This small molecule binds to this protein.
Small molecule (SMILES): CCCCCCO[C@@H]1O[C@H](CO)[C@H](O)[C@H](O)[C@H]1O[C@@H]1O[C@@H](C)[C@@H](O)[C@@H](O)[C@@H]1O

Binding-site contacts:
Ligand atom C1 contacts residue HIS165 of chain 2.A at 3.8 Å.
Ligand atom C5 contacts residue HIS165 of chain 2.A at 3.9 Å.
Ligand atom C1 contacts residue UDP1 of chain 2.D at 3.8 Å.
Ligand atom C6 contacts residue PRO166 of chain 2.A at 3.8 Å (hydrophobic).
Ligand atom O3 contacts residue UDP1 of chain 2.D at 2.8 Å (h-bond).
Ligand atom C1' contacts residue SER167 of chain 2.A at 3.4 Å.
Ligand atom O6 contacts residue THR177 of chain 2.A at 2.8 Å (h-bond).
Ligand atom C2' contacts residue SER167 of chain 2.A at 3.6 Å.
Ligand atom O5 contacts residue PHE168 of chain 2.A at 3.9 Å.
Ligand atom O4 contacts residue GLU235 of chain 2.A at 2.6 Å (salt-bridge).
Ligand atom O3 contacts residue ASP258 of chain 2.A at 3.9 Å.
Ligand atom C6 contacts residue TYR196 of chain 2.A at 3.7 Å (hydrophobic).
Ligand atom C2 contacts residue MET198 of chain 2.A at 3.9 Å (hydrophobic).
Ligand atom C4 contacts residue ASP258 of chain 2.A at 3.3 Å.
Ligand atom C2 contacts residue UDP1 of chain 2.D at 3.3 Å.
Ligand atom C1 contacts residue MET198 of chain 2.A at 3.6 Å (hydrophobic).
Ligand atom O2 contacts residue UDP1 of chain 2.D at 2.6 Å (h-bond).
Ligand atom C4 contacts residue TRP232 of chain 2.A at 3.6 Å (hydrophobic).
Ligand atom O5 contacts residue HIS165 of chain 2.A at 3.1 Å.
Ligand atom O6 contacts residue TRP232 of chain 2.A at 3.4 Å (h-bond).
Ligand atom O4 contacts residue HIS165 of chain 2.A at 2.8 Å.
Ligand atom C6 contacts residue GLU235 of chain 2.A at 3.5 Å.
Ligand atom C4 contacts residue GLU235 of chain 2.A at 3.4 Å.
Ligand atom C2 contacts residue HIS165 of chain 2.A at 3.8 Å.
Ligand atom C3 contacts residue TRP232 of chain 2.A at 3.9 Å (hydrophobic).
Ligand atom C4 contacts residue HIS165 of chain 2.A at 3.8 Å.
Ligand atom O1 contacts residue SER167 of chain 2.A at 3.7 Å.
Ligand atom O4 contacts residue ALA275 of chain 2.A at 4.0 Å.
Ligand atom O4 contacts residue MET198 of chain 2.A at 4.0 Å.
Ligand atom O1 contacts residue HIS165 of chain 2.A at 3.5 Å (h-bond).
Ligand atom O3 contacts residue MET198 of chain 2.A at 3.7 Å.
Ligand atom O4 contacts residue ASP258 of chain 2.A at 2.6 Å (salt-bridge).
Ligand atom C6 contacts residue THR177 of chain 2.A at 3.3 Å.
Ligand atom C3 contacts residue UDP1 of chain 2.D at 4.0 Å.
Ligand atom C5 contacts residue TRP232 of chain 2.A at 3.7 Å (hydrophobic).
Ligand atom O6 contacts residue PHE168 of chain 2.A at 3.3 Å.
Ligand atom C2' contacts residue LEU261 of chain 2.A at 3.9 Å (hydrophobic).
Ligand atom C6 contacts residue PHE168 of chain 2.A at 3.9 Å (hydrophobic).
Ligand atom C6 contacts residue TRP232 of chain 2.A at 3.4 Å (hydrophobic).
Ligand atom O5 contacts residue MET198 of chain 2.A at 2.9 Å.

Sequence of chain 2.A:
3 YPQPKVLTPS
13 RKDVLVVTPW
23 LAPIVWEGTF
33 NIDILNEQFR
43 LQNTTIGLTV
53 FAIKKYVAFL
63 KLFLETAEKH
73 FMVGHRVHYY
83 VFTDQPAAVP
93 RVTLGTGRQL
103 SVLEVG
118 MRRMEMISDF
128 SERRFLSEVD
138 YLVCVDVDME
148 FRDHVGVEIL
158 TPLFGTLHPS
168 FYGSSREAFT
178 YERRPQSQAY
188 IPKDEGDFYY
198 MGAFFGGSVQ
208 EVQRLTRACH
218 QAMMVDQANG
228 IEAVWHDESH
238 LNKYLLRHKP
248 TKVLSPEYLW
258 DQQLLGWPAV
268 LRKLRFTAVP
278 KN